A protein and the small-molecule ligand that binds it are described below.
Small molecule (SMILES): CC(C)C[C@H](NC(=O)[C@@H]1CCCN1C(=O)[C@H](CC(=O)O)NC(=O)[C@@H](N)CC(=O)O)C(=O)N[C@@H](CC(N)=O)C(=O)N[C@@H](C)C=O

Binding-site contacts:
Ligand atom O contacts residue TYR163 of chain 1.A at 3.4 Å (h-bond).
Ligand atom CG contacts residue VAL174 of chain 1.A at 3.9 Å (hydrophobic).
Ligand atom CD contacts residue TYR165 of chain 1.A at 3.5 Å (hydrophobic).
Ligand atom OD1 contacts residue VAL174 of chain 1.A at 3.7 Å.
Ligand atom CA contacts residue TYR165 of chain 1.A at 4.4 Å (hydrophobic).
Ligand atom CB contacts residue TYR163 of chain 1.A at 3.8 Å (hydrophobic).
Ligand atom N contacts residue TYR163 of chain 1.A at 3.9 Å.
Ligand atom N contacts residue LEU25 of chain 1.A at 4.4 Å.
Ligand atom CB contacts residue LEU152 of chain 1.A at 4.4 Å (hydrophobic).
Ligand atom CA contacts residue TYR165 of chain 1.A at 4.2 Å (hydrophobic).
Ligand atom CD2 contacts residue LYS30 of chain 1.A at 3.4 Å.
Ligand atom CG contacts residue LEU25 of chain 1.A at 4.2 Å (hydrophobic).
Ligand atom N contacts residue LEU25 of chain 1.A at 3.7 Å.
Ligand atom CD2 contacts residue LEU25 of chain 1.A at 4.0 Å (hydrophobic).
Ligand atom OD2 contacts residue TYR165 of chain 1.A at 3.0 Å (h-bond).
Ligand atom N contacts residue TYR165 of chain 1.A at 3.9 Å.
Ligand atom CB contacts residue VAL174 of chain 1.A at 3.8 Å (hydrophobic).
Ligand atom CD1 contacts residue LEU25 of chain 1.A at 3.3 Å (hydrophobic).
Ligand atom CA contacts residue TYR163 of chain 1.A at 3.7 Å (hydrophobic).
Ligand atom CB contacts residue TYR165 of chain 1.A at 3.1 Å (hydrophobic).
Ligand atom OD2 contacts residue VAL174 of chain 1.A at 4.1 Å.
Ligand atom C contacts residue TYR165 of chain 1.A at 4.3 Å (hydrophobic).
Ligand atom CD contacts residue LEU152 of chain 1.A at 3.7 Å (hydrophobic).
Ligand atom CG contacts residue TYR163 of chain 1.A at 4.1 Å (hydrophobic).
Ligand atom CG contacts residue TYR165 of chain 1.A at 3.5 Å (hydrophobic).
Ligand atom CG contacts residue LEU152 of chain 1.A at 3.7 Å (hydrophobic).
Ligand atom CB contacts residue LEU25 of chain 1.A at 4.2 Å (hydrophobic).
Ligand atom CB contacts residue LEU25 of chain 1.A at 3.6 Å (hydrophobic).
Ligand atom CB contacts residue TYR165 of chain 1.A at 3.8 Å (hydrophobic).
Ligand atom CA contacts residue LEU25 of chain 1.A at 4.2 Å (hydrophobic).
Ligand atom CB contacts residue LEU2 of chain 1.A at 4.5 Å (hydrophobic).
Ligand atom CD contacts residue TYR163 of chain 1.A at 3.8 Å (hydrophobic).
Ligand atom C contacts residue TYR163 of chain 1.A at 4.1 Å (hydrophobic).
Ligand atom N contacts residue TYR165 of chain 1.A at 4.1 Å.

Sequence of chain 1.A:
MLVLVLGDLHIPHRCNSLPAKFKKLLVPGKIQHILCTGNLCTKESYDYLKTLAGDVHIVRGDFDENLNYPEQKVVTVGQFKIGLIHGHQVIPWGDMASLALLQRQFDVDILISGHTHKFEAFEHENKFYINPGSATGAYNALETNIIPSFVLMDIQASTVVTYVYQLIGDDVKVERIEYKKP